Sequence of chain 1.D:
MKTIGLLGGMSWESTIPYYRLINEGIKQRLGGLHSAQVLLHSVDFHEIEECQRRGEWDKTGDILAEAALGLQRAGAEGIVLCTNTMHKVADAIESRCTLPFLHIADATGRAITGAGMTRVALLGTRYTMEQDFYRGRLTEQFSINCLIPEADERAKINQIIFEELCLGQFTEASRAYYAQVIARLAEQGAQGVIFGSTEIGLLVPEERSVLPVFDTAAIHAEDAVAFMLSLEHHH

The small molecule below binds the protein below.
Small molecule (SMILES): N[C@@H](CCC(=O)O)C(=O)O

Binding-site contacts:
Ligand atom C contacts residue THR85 of chain 1.D at 4.0 Å.
Ligand atom OXT contacts residue THR83 of chain 1.D at 3.6 Å.
Ligand atom N contacts residue THR198 of chain 1.D at 2.6 Å (h-bond).
Ligand atom C contacts residue THR198 of chain 1.D at 3.8 Å.
Ligand atom CB contacts residue GLU199 of chain 1.D at 3.6 Å.
Ligand atom CG contacts residue THR85 of chain 1.D at 3.7 Å.
Ligand atom N contacts residue GLU199 of chain 1.D at 2.4 Å (salt-bridge).
Ligand atom OE2 contacts residue GLN52 of chain 1.D at 3.1 Å (h-bond).
Ligand atom OE1 contacts residue PHE45 of chain 1.D at 3.9 Å.
Ligand atom OXT contacts residue SER197 of chain 1.D at 3.3 Å.
Ligand atom CA contacts residue MET10 of chain 1.D at 3.3 Å (hydrophobic).
Ligand atom CD contacts residue THR85 of chain 1.D at 3.6 Å.
Ligand atom OXT contacts residue THR198 of chain 1.D at 2.9 Å (h-bond).
Ligand atom CA contacts residue THR198 of chain 1.D at 3.8 Å.
Ligand atom O contacts residue ASN84 of chain 1.D at 3.5 Å (h-bond).
Ligand atom OE1 contacts residue THR85 of chain 1.D at 3.5 Å.
Ligand atom N contacts residue MET10 of chain 1.D at 2.6 Å (h-bond).
Ligand atom CA contacts residue THR83 of chain 1.D at 3.8 Å.
Ligand atom OXT contacts residue ASN84 of chain 1.D at 2.8 Å (h-bond).
Ligand atom CD contacts residue PHE45 of chain 1.D at 3.7 Å (hydrophobic).
Ligand atom C contacts residue THR83 of chain 1.D at 3.6 Å.
Ligand atom CA contacts residue SER197 of chain 1.D at 4.0 Å.
Ligand atom N contacts residue SER11 of chain 1.D at 3.9 Å.
Ligand atom CA contacts residue GLU199 of chain 1.D at 2.5 Å.
Ligand atom CB contacts residue THR83 of chain 1.D at 3.2 Å.
Ligand atom CB contacts residue MET10 of chain 1.D at 2.9 Å (hydrophobic).
Ligand atom OXT contacts residue GLU199 of chain 1.D at 3.8 Å.
Ligand atom OE1 contacts residue MET86 of chain 1.D at 3.4 Å.
Ligand atom C contacts residue GLU199 of chain 1.D at 3.4 Å.
Ligand atom O contacts residue THR83 of chain 1.D at 3.7 Å.
Ligand atom N contacts residue SER14 of chain 1.D at 3.7 Å.
Ligand atom C contacts residue SER197 of chain 1.D at 3.8 Å.
Ligand atom OE1 contacts residue THR83 of chain 1.D at 3.2 Å (h-bond).
Ligand atom OE1 contacts residue GLN52 of chain 1.D at 3.7 Å.
Ligand atom OE2 contacts residue PHE162 of chain 1.D at 3.3 Å.
Ligand atom O contacts residue THR85 of chain 1.D at 2.8 Å (h-bond).
Ligand atom C contacts residue ASN84 of chain 1.D at 3.4 Å.
Ligand atom N contacts residue THR83 of chain 1.D at 3.8 Å.
Ligand atom CD contacts residue GLN52 of chain 1.D at 3.8 Å.
Ligand atom OE2 contacts residue PHE45 of chain 1.D at 3.5 Å.